Sequence of chain 1.A:
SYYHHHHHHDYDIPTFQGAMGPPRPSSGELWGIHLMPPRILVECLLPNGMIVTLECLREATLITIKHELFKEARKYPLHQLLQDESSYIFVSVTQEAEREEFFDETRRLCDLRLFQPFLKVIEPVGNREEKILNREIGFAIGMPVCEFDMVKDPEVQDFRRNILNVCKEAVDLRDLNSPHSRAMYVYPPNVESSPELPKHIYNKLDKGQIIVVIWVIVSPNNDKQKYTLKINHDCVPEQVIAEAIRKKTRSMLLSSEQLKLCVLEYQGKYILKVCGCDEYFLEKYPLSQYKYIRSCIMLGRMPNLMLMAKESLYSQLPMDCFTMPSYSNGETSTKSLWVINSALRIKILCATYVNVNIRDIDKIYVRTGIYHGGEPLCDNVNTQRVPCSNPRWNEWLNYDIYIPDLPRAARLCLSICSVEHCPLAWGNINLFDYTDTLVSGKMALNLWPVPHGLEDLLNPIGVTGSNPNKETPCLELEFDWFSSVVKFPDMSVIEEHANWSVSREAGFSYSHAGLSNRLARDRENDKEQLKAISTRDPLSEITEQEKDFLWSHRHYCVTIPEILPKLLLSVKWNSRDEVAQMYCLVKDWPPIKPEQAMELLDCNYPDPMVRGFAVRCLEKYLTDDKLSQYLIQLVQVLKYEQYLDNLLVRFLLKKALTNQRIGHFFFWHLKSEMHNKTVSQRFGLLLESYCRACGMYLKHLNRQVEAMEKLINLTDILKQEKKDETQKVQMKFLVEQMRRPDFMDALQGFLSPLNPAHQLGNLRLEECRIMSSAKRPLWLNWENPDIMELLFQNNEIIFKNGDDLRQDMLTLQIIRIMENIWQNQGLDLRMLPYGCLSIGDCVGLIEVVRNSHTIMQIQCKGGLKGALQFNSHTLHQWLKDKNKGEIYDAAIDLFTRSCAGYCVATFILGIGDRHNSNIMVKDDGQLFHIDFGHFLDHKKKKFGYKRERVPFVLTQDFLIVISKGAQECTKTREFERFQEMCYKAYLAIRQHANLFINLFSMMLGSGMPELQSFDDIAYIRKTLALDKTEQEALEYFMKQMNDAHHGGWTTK

Binding-site contacts:
Ligand atom N10 contacts residue GLY491 of chain 1.A at 4.3 Å.
Ligand atom C9A contacts residue GLN710 of chain 1.A at 3.6 Å.
Ligand atom C5A contacts residue GLN710 of chain 1.A at 3.1 Å.
Ligand atom C4 contacts residue SER492 of chain 1.A at 3.5 Å.
Ligand atom C4A contacts residue SER492 of chain 1.A at 4.0 Å.
Ligand atom N1 contacts residue ASP161 of chain 1.A at 4.5 Å.
Ligand atom C4A contacts residue ASP161 of chain 1.A at 4.3 Å.
Ligand atom O2 contacts residue MET469 of chain 1.A at 4.3 Å.
Ligand atom C2 contacts residue SER492 of chain 1.A at 4.4 Å.
Ligand atom C10 contacts residue ASP161 of chain 1.A at 4.3 Å.
Ligand atom O4 contacts residue SER492 of chain 1.A at 3.6 Å (h-bond).
Ligand atom C4 contacts residue ASP161 of chain 1.A at 4.4 Å.
Ligand atom N3 contacts residue SER492 of chain 1.A at 3.8 Å.
Ligand atom N5 contacts residue SER492 of chain 1.A at 4.4 Å.
Ligand atom N5 contacts residue GLN710 of chain 1.A at 3.7 Å.

A small-molecule ligand and the protein it binds are described below.
Small molecule (SMILES): O=c1[nH]c(=O)c2nccnc2[nH]1